Sequence of chain 1.A:
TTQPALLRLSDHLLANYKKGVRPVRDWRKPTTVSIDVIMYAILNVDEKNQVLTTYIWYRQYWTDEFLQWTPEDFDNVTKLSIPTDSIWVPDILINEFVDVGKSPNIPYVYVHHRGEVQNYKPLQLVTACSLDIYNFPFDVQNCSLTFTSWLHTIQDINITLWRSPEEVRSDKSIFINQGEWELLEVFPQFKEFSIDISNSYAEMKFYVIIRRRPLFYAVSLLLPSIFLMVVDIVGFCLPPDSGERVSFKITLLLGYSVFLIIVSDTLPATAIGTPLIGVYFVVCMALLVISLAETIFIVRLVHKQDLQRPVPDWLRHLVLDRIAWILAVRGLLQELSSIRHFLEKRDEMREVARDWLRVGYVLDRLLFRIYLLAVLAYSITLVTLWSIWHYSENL

The protein below binds the small molecule below.
Small molecule (SMILES): CC(=O)N[C@@H]1[C@@H](O)[C@H](O)[C@@H](CO)O[C@H]1O

Binding-site contacts:
Ligand atom C5 contacts residue PHE271 of chain 1.A at 3.6 Å (hydrophobic).
Ligand atom C2 contacts residue ASN239 of chain 1.A at 2.5 Å.
Ligand atom O7 contacts residue ILE235 of chain 1.A at 4.1 Å.
Ligand atom C1 contacts residue PHE271 of chain 1.A at 4.0 Å (hydrophobic).
Ligand atom C3 contacts residue PHE271 of chain 1.A at 4.0 Å (hydrophobic).
Ligand atom N2 contacts residue ASN239 of chain 1.A at 2.9 Å (h-bond).
Ligand atom C2 contacts residue PHE271 of chain 1.A at 4.5 Å (hydrophobic).
Ligand atom O5 contacts residue ILE240 of chain 1.A at 3.9 Å.
Ligand atom C6 contacts residue THR241 of chain 1.A at 4.3 Å.
Ligand atom O7 contacts residue ASN239 of chain 1.A at 4.4 Å.
Ligand atom C4 contacts residue ASN239 of chain 1.A at 4.2 Å.
Ligand atom O5 contacts residue PHE271 of chain 1.A at 4.2 Å.
Ligand atom O5 contacts residue ASN239 of chain 1.A at 2.4 Å (h-bond).
Ligand atom O4 contacts residue PHE271 of chain 1.A at 4.2 Å.
Ligand atom C7 contacts residue ASN239 of chain 1.A at 3.6 Å.
Ligand atom C3 contacts residue ASN239 of chain 1.A at 3.8 Å.
Ligand atom C1 contacts residue ILE240 of chain 1.A at 4.4 Å (hydrophobic).
Ligand atom C4 contacts residue PHE271 of chain 1.A at 4.2 Å (hydrophobic).
Ligand atom C1 contacts residue ASN239 of chain 1.A at 1.4 Å.
Ligand atom C8 contacts residue ASN239 of chain 1.A at 3.9 Å.
Ligand atom O5 contacts residue THR241 of chain 1.A at 4.0 Å.
Ligand atom C5 contacts residue ILE240 of chain 1.A at 4.5 Å (hydrophobic).
Ligand atom C5 contacts residue ASN239 of chain 1.A at 3.7 Å.